A protein and the small-molecule ligand that binds it are described below.
Small molecule (SMILES): Cc1cn(C[C@H](N)C(=O)O)c(=O)n(Cc2cc(-c3ccccc3)sc2C(=O)O)c1=O

Sequence of chain 1.B:
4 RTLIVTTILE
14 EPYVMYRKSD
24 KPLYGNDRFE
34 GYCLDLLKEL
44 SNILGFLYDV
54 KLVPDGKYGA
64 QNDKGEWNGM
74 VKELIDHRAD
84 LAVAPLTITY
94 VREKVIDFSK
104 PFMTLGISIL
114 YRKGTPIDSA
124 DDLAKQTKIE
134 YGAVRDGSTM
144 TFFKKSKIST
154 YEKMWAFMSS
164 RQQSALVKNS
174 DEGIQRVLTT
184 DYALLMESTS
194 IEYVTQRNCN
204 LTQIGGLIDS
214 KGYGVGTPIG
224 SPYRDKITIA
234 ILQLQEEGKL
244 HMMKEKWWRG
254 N

Binding-site contacts:
Ligand atom N9 contacts residue TYR216 of chain 1.B at 3.6 Å.
Ligand atom C6 contacts residue PRO88 of chain 1.B at 3.7 Å (hydrophobic).
Ligand atom O24 contacts residue THR142 of chain 1.B at 2.7 Å (h-bond).
Ligand atom C10 contacts residue ARG95 of chain 1.B at 3.5 Å.
Ligand atom O12 contacts residue TYR61 of chain 1.B at 3.5 Å.
Ligand atom C28 contacts residue ASN172 of chain 1.B at 3.9 Å.
Ligand atom O11 contacts residue LEU89 of chain 1.B at 3.5 Å.
Ligand atom C30 contacts residue SER173 of chain 1.B at 3.9 Å.
Ligand atom S20 contacts residue VAL137 of chain 1.B at 3.6 Å.
Ligand atom O15 contacts residue SER141 of chain 1.B at 3.7 Å.
Ligand atom C7 contacts residue TYR61 of chain 1.B at 3.7 Å (hydrophobic).
Ligand atom C13 contacts residue GLU13 of chain 1.B at 3.8 Å.
Ligand atom C13 contacts residue TYR216 of chain 1.B at 3.8 Å (hydrophobic).
Ligand atom C8 contacts residue THR90 of chain 1.B at 3.8 Å.
Ligand atom C8 contacts residue PRO88 of chain 1.B at 3.9 Å (hydrophobic).
Ligand atom O24 contacts residue GLU190 of chain 1.B at 3.7 Å.
Ligand atom C6 contacts residue TYR61 of chain 1.B at 3.4 Å (hydrophobic).
Ligand atom S20 contacts residue GLY140 of chain 1.B at 4.0 Å.
Ligand atom O23 contacts residue SER141 of chain 1.B at 3.1 Å (h-bond).
Ligand atom O11 contacts residue THR90 of chain 1.B at 2.8 Å (h-bond).
Ligand atom C26 contacts residue VAL137 of chain 1.B at 4.0 Å (hydrophobic).
Ligand atom O24 contacts residue SER141 of chain 1.B at 3.4 Å (h-bond).
Ligand atom C13 contacts residue PRO88 of chain 1.B at 3.8 Å (hydrophobic).
Ligand atom C1 contacts residue TYR216 of chain 1.B at 3.8 Å (hydrophobic).
Ligand atom O11 contacts residue ARG95 of chain 1.B at 2.7 Å (salt-bridge).
Ligand atom N9 contacts residue THR90 of chain 1.B at 3.0 Å (h-bond).
Ligand atom C22 contacts residue THR142 of chain 1.B at 3.3 Å.
Ligand atom O23 contacts residue GLY140 of chain 1.B at 3.5 Å.
Ligand atom O23 contacts residue THR142 of chain 1.B at 2.7 Å (h-bond).
Ligand atom C29 contacts residue ASN172 of chain 1.B at 3.9 Å.
Ligand atom O11 contacts residue TYR61 of chain 1.B at 3.9 Å.
Ligand atom C10 contacts residue TYR61 of chain 1.B at 3.8 Å (hydrophobic).
Ligand atom C13 contacts residue TYR61 of chain 1.B at 3.9 Å (hydrophobic).
Ligand atom N9 contacts residue PRO88 of chain 1.B at 2.9 Å (h-bond).
Ligand atom C1 contacts residue TYR61 of chain 1.B at 4.0 Å (hydrophobic).
Ligand atom O12 contacts residue ARG95 of chain 1.B at 2.8 Å (salt-bridge).
Ligand atom O11 contacts residue PRO88 of chain 1.B at 3.8 Å.
Ligand atom O14 contacts residue SER193 of chain 1.B at 3.6 Å.
Ligand atom C10 contacts residue THR90 of chain 1.B at 4.0 Å.
Ligand atom C22 contacts residue SER141 of chain 1.B at 3.3 Å.